Sequence of chain 1.C:
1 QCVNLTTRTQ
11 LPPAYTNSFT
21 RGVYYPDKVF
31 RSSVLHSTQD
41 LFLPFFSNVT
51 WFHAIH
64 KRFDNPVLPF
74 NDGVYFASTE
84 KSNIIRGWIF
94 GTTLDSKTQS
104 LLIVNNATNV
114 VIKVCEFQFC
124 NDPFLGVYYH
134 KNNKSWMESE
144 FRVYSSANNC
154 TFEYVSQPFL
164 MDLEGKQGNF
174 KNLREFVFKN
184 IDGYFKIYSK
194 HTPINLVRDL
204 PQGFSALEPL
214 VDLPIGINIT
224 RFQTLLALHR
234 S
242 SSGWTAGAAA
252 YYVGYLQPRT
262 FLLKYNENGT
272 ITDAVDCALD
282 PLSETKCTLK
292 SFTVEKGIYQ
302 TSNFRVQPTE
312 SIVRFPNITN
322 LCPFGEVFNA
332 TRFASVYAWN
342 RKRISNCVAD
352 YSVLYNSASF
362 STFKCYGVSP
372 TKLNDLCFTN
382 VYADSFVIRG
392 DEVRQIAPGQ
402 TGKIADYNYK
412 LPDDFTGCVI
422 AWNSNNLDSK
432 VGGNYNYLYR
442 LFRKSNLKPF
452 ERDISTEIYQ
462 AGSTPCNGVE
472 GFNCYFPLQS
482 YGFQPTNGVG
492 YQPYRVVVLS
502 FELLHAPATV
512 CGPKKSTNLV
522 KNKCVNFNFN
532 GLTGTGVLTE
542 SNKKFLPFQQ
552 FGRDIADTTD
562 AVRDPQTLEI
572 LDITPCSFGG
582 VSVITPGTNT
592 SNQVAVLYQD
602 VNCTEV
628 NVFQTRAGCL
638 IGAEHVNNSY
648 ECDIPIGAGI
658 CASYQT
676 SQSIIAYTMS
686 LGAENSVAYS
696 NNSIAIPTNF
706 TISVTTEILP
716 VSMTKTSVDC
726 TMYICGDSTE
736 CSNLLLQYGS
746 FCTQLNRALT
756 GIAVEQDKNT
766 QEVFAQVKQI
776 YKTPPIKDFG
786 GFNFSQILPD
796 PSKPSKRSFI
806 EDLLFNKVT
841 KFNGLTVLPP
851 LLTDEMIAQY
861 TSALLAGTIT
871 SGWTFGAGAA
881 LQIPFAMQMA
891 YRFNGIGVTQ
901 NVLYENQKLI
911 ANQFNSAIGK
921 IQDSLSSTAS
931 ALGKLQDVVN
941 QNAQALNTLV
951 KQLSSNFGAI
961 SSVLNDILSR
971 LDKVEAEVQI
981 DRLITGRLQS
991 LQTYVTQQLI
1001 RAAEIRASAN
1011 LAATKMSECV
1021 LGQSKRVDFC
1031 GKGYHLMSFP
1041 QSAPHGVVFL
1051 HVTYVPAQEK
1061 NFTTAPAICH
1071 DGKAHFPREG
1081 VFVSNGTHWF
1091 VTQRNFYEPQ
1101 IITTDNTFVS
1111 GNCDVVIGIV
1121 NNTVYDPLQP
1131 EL

The small molecule below binds the protein below.
Small molecule (SMILES): CC(=O)N[C@@H]1[C@@H](O)[C@H](O)[C@@H](CO)O[C@H]1O

Binding-site contacts:
Ligand atom C8 contacts residue HIS642 of chain 1.C at 3.4 Å.
Ligand atom C4 contacts residue ASN644 of chain 1.C at 4.2 Å.
Ligand atom C3 contacts residue ASN644 of chain 1.C at 3.8 Å.
Ligand atom N2 contacts residue ASN644 of chain 1.C at 2.9 Å (h-bond).
Ligand atom C5 contacts residue ASN644 of chain 1.C at 3.7 Å.
Ligand atom C1 contacts residue ASN644 of chain 1.C at 1.4 Å.
Ligand atom O7 contacts residue ASN644 of chain 1.C at 4.2 Å.
Ligand atom C7 contacts residue ASN644 of chain 1.C at 3.7 Å.
Ligand atom C2 contacts residue ASN644 of chain 1.C at 2.5 Å.
Ligand atom O5 contacts residue ASN644 of chain 1.C at 2.4 Å (h-bond).